A small-molecule ligand and the protein it binds are described below.
Small molecule (SMILES): CC(=O)N[C@@H]1[C@@H](O)[C@H](O)[C@@H](CO)O[C@H]1O

Binding-site contacts:
Ligand atom C3 contacts residue ASN70 of chain 9.D at 3.8 Å.
Ligand atom O7 contacts residue PRO31 of chain 9.D at 3.2 Å (h-bond).
Ligand atom C5 contacts residue ASN70 of chain 9.D at 3.7 Å.
Ligand atom C1 contacts residue ASN32 of chain 9.D at 4.5 Å.
Ligand atom C2 contacts residue PRO31 of chain 9.D at 3.4 Å (hydrophobic).
Ligand atom O7 contacts residue SER71 of chain 9.D at 3.8 Å.
Ligand atom C4 contacts residue ASN70 of chain 9.D at 4.2 Å.
Ligand atom C2 contacts residue ASN70 of chain 9.D at 2.5 Å.
Ligand atom O7 contacts residue SER29 of chain 9.D at 4.4 Å.
Ligand atom O6 contacts residue ARG33 of chain 9.D at 3.2 Å (salt-bridge).
Ligand atom O7 contacts residue ASN70 of chain 9.D at 3.3 Å (h-bond).
Ligand atom O5 contacts residue ASN70 of chain 9.D at 2.4 Å (h-bond).
Ligand atom N2 contacts residue ASN70 of chain 9.D at 2.9 Å (h-bond).
Ligand atom C7 contacts residue ASN70 of chain 9.D at 3.1 Å.
Ligand atom C5 contacts residue ARG33 of chain 9.D at 4.4 Å.
Ligand atom C7 contacts residue PRO31 of chain 9.D at 3.1 Å (hydrophobic).
Ligand atom O3 contacts residue PRO31 of chain 9.D at 3.4 Å (h-bond).
Ligand atom C3 contacts residue PRO31 of chain 9.D at 3.3 Å (hydrophobic).
Ligand atom C8 contacts residue PRO31 of chain 9.D at 4.4 Å (hydrophobic).
Ligand atom C1 contacts residue PRO31 of chain 9.D at 4.2 Å (hydrophobic).
Ligand atom C1 contacts residue ARG33 of chain 9.D at 4.3 Å.
Ligand atom C1 contacts residue ASN70 of chain 9.D at 1.4 Å.
Ligand atom C6 contacts residue ARG33 of chain 9.D at 3.3 Å.
Ligand atom N2 contacts residue ASN32 of chain 9.D at 4.0 Å.
Ligand atom N2 contacts residue PRO31 of chain 9.D at 2.5 Å (h-bond).
Ligand atom C8 contacts residue ASN70 of chain 9.D at 3.9 Å.

Sequence of chain 9.D:
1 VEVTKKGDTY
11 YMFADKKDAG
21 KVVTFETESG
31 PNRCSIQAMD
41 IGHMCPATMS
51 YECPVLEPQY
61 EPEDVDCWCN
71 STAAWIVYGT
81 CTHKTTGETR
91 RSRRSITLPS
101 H